Sequence of chain 1.F:
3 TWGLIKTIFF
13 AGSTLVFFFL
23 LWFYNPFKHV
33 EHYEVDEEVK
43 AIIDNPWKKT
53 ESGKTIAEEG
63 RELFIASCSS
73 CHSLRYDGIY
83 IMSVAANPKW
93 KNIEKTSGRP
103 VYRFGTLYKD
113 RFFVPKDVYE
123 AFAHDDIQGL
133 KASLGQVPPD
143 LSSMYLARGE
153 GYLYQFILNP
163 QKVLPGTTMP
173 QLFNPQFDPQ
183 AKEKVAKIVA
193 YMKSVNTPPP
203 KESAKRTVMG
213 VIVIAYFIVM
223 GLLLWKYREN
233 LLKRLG

The small molecule below binds the protein below.
Small molecule (SMILES): C/C(=C/CC/C(C)=C\CC/C(C)=C/CC/C(C)=C/CC1=CC(=O)c2ccccc2C1=O)CC/C=C(/C)CCC[C@H](C)CCCC(C)C

Binding-site contacts:
Ligand atom C02 contacts residue PHE83 of chain 1.E at 3.8 Å (hydrophobic).
Ligand atom C05 contacts residue LYS207 of chain 1.F at 3.6 Å.
Ligand atom C17 contacts residue PHE83 of chain 1.E at 3.6 Å (hydrophobic).
Ligand atom C07 contacts residue TRP85 of chain 1.E at 3.9 Å (hydrophobic).
Ligand atom O11 contacts residue PHE83 of chain 1.E at 3.9 Å.
Ligand atom C45 contacts residue PHE266 of chain 1.E at 3.5 Å (hydrophobic).
Ligand atom O12 contacts residue TYR26 of chain 1.D at 3.7 Å.
Ligand atom C16 contacts residue TYR26 of chain 1.D at 3.9 Å (hydrophobic).
Ligand atom O12 contacts residue ARG30 of chain 1.D at 3.6 Å (salt-bridge).
Ligand atom O11 contacts residue MET211 of chain 1.F at 3.3 Å (h-bond).
Ligand atom C04 contacts residue PHE83 of chain 1.E at 3.9 Å (hydrophobic).
Ligand atom C13 contacts residue LYS207 of chain 1.F at 3.7 Å.
Ligand atom C03 contacts residue PHE83 of chain 1.E at 3.9 Å (hydrophobic).
Ligand atom C21 contacts residue GLY23 of chain 1.D at 3.9 Å.
Ligand atom C05 contacts residue PHE83 of chain 1.E at 3.9 Å (hydrophobic).
Ligand atom C27 contacts residue PHE87 of chain 1.E at 3.8 Å (hydrophobic).
Ligand atom C07 contacts residue GLU204 of chain 1.F at 3.3 Å.
Ligand atom C06 contacts residue PHE83 of chain 1.E at 3.9 Å (hydrophobic).
Ligand atom C38 contacts residue MET259 of chain 1.E at 3.9 Å (hydrophobic).
Ligand atom C06 contacts residue LYS207 of chain 1.F at 3.5 Å.
Ligand atom C29 contacts residue ILE53 of chain 1.E at 3.8 Å (hydrophobic).
Ligand atom C24 contacts residue ALA24 of chain 1.D at 3.7 Å (hydrophobic).
Ligand atom C18 contacts residue MET211 of chain 1.F at 3.9 Å (hydrophobic).
Ligand atom C26 contacts residue ILE90 of chain 1.E at 3.9 Å (hydrophobic).
Ligand atom O11 contacts residue GLU204 of chain 1.F at 3.4 Å (salt-bridge).
Ligand atom C20 contacts residue MET211 of chain 1.F at 3.6 Å (hydrophobic).
Ligand atom C26 contacts residue PHE87 of chain 1.E at 3.6 Å (hydrophobic).
Ligand atom C15 contacts residue TYR26 of chain 1.D at 3.7 Å (hydrophobic).
Ligand atom C21 contacts residue ALA27 of chain 1.D at 3.6 Å (hydrophobic).
Ligand atom C18 contacts residue PHE83 of chain 1.E at 3.5 Å (hydrophobic).
Ligand atom C09 contacts residue PRO82 of chain 1.E at 3.6 Å (hydrophobic).
Ligand atom C45 contacts residue VAL215 of chain 1.F at 4.0 Å (hydrophobic).
Ligand atom C46 contacts residue GLY23 of chain 1.D at 3.3 Å.
Ligand atom C30 contacts residue ALA24 of chain 1.D at 3.6 Å (hydrophobic).
Ligand atom C04 contacts residue LYS207 of chain 1.F at 3.9 Å.
Ligand atom C44 contacts residue ILE53 of chain 1.E at 3.9 Å (hydrophobic).
Ligand atom C01 contacts residue PHE83 of chain 1.E at 3.7 Å (hydrophobic).
Ligand atom C08 contacts residue PHE83 of chain 1.E at 3.8 Å (hydrophobic).
Ligand atom C10 contacts residue ARG30 of chain 1.D at 3.7 Å.
Ligand atom C22 contacts residue LEU86 of chain 1.E at 3.6 Å (hydrophobic).

Sequence of chain 1.E:
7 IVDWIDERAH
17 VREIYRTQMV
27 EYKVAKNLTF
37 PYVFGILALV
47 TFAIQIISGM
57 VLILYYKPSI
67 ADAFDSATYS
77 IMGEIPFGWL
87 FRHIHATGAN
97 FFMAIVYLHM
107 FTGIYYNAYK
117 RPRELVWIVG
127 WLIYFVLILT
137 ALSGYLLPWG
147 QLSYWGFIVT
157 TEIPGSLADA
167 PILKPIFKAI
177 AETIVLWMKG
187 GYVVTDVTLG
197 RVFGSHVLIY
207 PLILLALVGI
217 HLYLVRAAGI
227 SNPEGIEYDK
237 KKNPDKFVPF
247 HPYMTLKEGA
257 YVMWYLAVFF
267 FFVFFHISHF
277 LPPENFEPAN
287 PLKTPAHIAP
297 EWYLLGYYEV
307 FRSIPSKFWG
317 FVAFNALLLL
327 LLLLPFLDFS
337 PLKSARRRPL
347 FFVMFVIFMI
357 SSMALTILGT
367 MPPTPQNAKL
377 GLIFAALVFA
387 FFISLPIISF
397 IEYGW

Sequence of chain 1.D:
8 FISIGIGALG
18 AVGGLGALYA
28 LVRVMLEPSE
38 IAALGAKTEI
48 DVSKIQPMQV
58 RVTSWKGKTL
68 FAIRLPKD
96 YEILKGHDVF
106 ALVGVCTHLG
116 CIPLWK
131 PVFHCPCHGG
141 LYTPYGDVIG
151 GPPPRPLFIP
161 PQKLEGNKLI